The small molecule below binds the protein below.
Small molecule (SMILES): CC(=O)N[C@H]1[C@H](O[C@H]2[C@H](O[C@@H]3O[C@@H](C)[C@@H](O)[C@@H](O)[C@@H]3O)[C@@H](NC(C)=O)CO[C@@H]2CO)O[C@H](CO)[C@@H](O[C@@H]2O[C@H](CO)[C@@H](O)[C@H](O)[C@@H]2O[C@@H]2OC[C@@H](O)[C@H](O)[C@H]2O)[C@@H]1O

Binding-site contacts:
Ligand atom C2 contacts residue ASN263 of chain 1.A at 2.4 Å.
Ligand atom O7 contacts residue ASN263 of chain 1.A at 3.8 Å.
Ligand atom C6 contacts residue THR265 of chain 1.A at 4.1 Å.
Ligand atom C4 contacts residue ASN263 of chain 1.A at 4.1 Å.
Ligand atom C7 contacts residue ASN263 of chain 1.A at 3.5 Å.
Ligand atom C1 contacts residue ASP266 of chain 1.A at 4.2 Å.
Ligand atom O5 contacts residue ASN263 of chain 1.A at 2.4 Å (h-bond).
Ligand atom C8 contacts residue NAG1 of chain 1.E at 3.9 Å.
Ligand atom C1 contacts residue THR265 of chain 1.A at 3.9 Å.
Ligand atom C3 contacts residue ASN263 of chain 1.A at 3.7 Å.
Ligand atom C6 contacts residue ASP266 of chain 1.A at 4.1 Å.
Ligand atom C5 contacts residue ASP266 of chain 1.A at 4.3 Å.
Ligand atom O6 contacts residue ASP266 of chain 1.A at 3.9 Å.
Ligand atom O5 contacts residue ASP266 of chain 1.A at 3.4 Å.
Ligand atom C8 contacts residue SER361 of chain 1.A at 4.0 Å.
Ligand atom C7 contacts residue NAG1 of chain 1.E at 4.4 Å.
Ligand atom N2 contacts residue NAG1 of chain 1.E at 4.2 Å.
Ligand atom C7 contacts residue ALA360 of chain 1.A at 3.9 Å (hydrophobic).
Ligand atom O5 contacts residue THR265 of chain 1.A at 4.0 Å.
Ligand atom C5 contacts residue THR265 of chain 1.A at 3.9 Å.
Ligand atom C8 contacts residue ALA360 of chain 1.A at 3.5 Å (hydrophobic).
Ligand atom C1 contacts residue ASN263 of chain 1.A at 1.4 Å.
Ligand atom N2 contacts residue ASN263 of chain 1.A at 2.9 Å (h-bond).
Ligand atom O7 contacts residue ALA360 of chain 1.A at 3.6 Å.
Ligand atom C5 contacts residue ASN263 of chain 1.A at 3.6 Å.

Sequence of chain 1.A:
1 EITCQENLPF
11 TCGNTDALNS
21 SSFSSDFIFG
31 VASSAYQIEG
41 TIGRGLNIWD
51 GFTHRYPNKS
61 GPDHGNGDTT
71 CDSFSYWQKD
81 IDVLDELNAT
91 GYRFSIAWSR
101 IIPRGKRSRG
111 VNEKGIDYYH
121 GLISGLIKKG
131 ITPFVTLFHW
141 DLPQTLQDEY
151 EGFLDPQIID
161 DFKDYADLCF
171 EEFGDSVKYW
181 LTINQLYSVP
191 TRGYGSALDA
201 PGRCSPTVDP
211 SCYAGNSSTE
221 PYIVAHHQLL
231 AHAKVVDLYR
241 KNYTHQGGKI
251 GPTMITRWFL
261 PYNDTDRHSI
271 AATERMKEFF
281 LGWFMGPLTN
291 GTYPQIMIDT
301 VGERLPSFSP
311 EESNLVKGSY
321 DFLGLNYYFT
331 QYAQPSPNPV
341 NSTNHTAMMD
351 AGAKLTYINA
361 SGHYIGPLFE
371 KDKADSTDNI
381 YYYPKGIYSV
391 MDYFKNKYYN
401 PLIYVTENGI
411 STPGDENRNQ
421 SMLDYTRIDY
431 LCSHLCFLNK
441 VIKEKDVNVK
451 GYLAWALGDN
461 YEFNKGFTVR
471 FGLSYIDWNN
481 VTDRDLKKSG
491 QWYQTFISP